Sequence of chain 1.A:
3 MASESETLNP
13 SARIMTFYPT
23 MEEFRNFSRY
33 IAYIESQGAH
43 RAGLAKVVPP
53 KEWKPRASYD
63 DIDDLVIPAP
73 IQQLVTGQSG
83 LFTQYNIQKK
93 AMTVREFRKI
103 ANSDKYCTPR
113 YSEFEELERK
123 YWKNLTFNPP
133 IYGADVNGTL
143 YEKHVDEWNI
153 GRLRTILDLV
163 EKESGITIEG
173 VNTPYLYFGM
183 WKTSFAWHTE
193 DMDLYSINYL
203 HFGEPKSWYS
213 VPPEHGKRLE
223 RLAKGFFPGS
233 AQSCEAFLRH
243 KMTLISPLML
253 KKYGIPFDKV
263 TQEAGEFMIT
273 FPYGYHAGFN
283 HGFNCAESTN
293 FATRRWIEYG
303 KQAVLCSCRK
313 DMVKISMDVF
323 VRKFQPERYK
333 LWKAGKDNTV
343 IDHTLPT

Binding-site contacts:
Ligand atom CE contacts residue GLY172 of chain 1.A at 3.1 Å.
Ligand atom CA contacts residue ILE170 of chain 1.A at 3.9 Å (hydrophobic).
Ligand atom CD contacts residue LYS243 of chain 1.A at 3.8 Å.
Ligand atom N contacts residue VAL315 of chain 1.A at 3.9 Å.
Ligand atom NZ contacts residue TYR179 of chain 1.A at 3.5 Å (h-bond).
Ligand atom N contacts residue LYS316 of chain 1.A at 3.0 Å (salt-bridge).
Ligand atom O contacts residue LYS316 of chain 1.A at 2.9 Å (salt-bridge).
Ligand atom CB contacts residue TYR177 of chain 1.A at 3.7 Å (hydrophobic).
Ligand atom CB contacts residue VAL173 of chain 1.A at 3.9 Å (hydrophobic).
Ligand atom CA contacts residue ASP313 of chain 1.A at 3.6 Å.
Ligand atom O contacts residue VAL315 of chain 1.A at 3.4 Å.
Ligand atom O contacts residue ILE170 of chain 1.A at 3.4 Å.
Ligand atom CG contacts residue LYS243 of chain 1.A at 3.8 Å.
Ligand atom CH2 contacts residue TYR179 of chain 1.A at 3.3 Å (hydrophobic).
Ligand atom CH2 contacts residue GLY172 of chain 1.A at 3.0 Å.
Ligand atom CA contacts residue LYS316 of chain 1.A at 3.9 Å.
Ligand atom CD contacts residue TYR177 of chain 1.A at 3.9 Å (hydrophobic).
Ligand atom O contacts residue ASP313 of chain 1.A at 3.9 Å.
Ligand atom N contacts residue VAL315 of chain 1.A at 3.7 Å.
Ligand atom CH2 contacts residue SER290 of chain 1.A at 3.0 Å.
Ligand atom CA contacts residue GLU171 of chain 1.A at 3.7 Å.
Ligand atom NZ contacts residue GLY172 of chain 1.A at 3.5 Å (h-bond).
Ligand atom C contacts residue VAL315 of chain 1.A at 3.6 Å (hydrophobic).
Ligand atom CH1 contacts residue GLU192 of chain 1.A at 3.5 Å.
Ligand atom CH2 contacts residue TYR177 of chain 1.A at 3.7 Å (hydrophobic).
Ligand atom O contacts residue ASP137 of chain 1.A at 3.9 Å.
Ligand atom N contacts residue ASP313 of chain 1.A at 3.5 Å (salt-bridge).
Ligand atom CH1 contacts residue SER290 of chain 1.A at 3.7 Å.
Ligand atom CE contacts residue ASN292 of chain 1.A at 3.9 Å.
Ligand atom O contacts residue MET314 of chain 1.A at 3.2 Å (h-bond).
Ligand atom CD contacts residue TYR179 of chain 1.A at 3.8 Å (hydrophobic).
Ligand atom CB contacts residue GLU171 of chain 1.A at 3.2 Å.
Ligand atom O contacts residue TYR177 of chain 1.A at 3.2 Å (h-bond).
Ligand atom N contacts residue GLU171 of chain 1.A at 3.1 Å (salt-bridge).
Ligand atom O contacts residue VAL315 of chain 1.A at 3.4 Å.
Ligand atom CG1 contacts residue TYR177 of chain 1.A at 3.3 Å (hydrophobic).
Ligand atom NZ contacts residue SER290 of chain 1.A at 3.6 Å.
Ligand atom CH1 contacts residue GLY172 of chain 1.A at 3.8 Å.
Ligand atom CG contacts residue ASP193 of chain 1.A at 3.5 Å.
Ligand atom C contacts residue ILE170 of chain 1.A at 3.7 Å (hydrophobic).

The protein below binds the small molecule below.
Small molecule (SMILES): CC(C)[C@H](NC(=O)CNC(=O)CN)C(=O)N[C@H](C=O)CCCCN(C)C